Sequence of chain 1.A:
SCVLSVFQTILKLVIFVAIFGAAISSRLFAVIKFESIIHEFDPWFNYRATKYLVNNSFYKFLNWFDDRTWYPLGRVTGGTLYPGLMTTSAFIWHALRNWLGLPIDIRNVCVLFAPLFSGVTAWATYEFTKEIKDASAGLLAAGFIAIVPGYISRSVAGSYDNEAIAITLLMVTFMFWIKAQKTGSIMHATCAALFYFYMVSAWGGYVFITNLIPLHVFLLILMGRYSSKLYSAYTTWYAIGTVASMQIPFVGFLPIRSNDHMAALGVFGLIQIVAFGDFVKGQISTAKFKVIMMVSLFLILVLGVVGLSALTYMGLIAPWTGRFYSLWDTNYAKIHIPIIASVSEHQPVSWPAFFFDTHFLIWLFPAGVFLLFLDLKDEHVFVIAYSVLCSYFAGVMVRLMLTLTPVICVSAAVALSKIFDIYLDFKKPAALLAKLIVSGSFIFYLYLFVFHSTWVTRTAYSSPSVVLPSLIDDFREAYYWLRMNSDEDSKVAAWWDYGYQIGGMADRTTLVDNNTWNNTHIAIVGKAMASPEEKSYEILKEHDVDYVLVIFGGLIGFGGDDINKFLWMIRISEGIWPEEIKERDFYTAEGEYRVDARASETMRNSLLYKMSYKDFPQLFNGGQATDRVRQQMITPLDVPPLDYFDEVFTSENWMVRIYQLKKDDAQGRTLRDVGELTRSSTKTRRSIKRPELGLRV

A protein and the small-molecule ligand that binds it are described below.
Small molecule (SMILES): C[C@H](NC(=O)[C@H](CCN)NC(=O)[C@H](C)NC(=O)[C@@H](N)Cc1ccc(O)cc1)C(=O)N[C@H](C(=O)N[C@@H](CO)C(N)=O)[C@@H](C)O

Binding-site contacts:
Ligand atom CB contacts residue PHE46 of chain 1.A at 3.7 Å (hydrophobic).
Ligand atom CE1 contacts residue VAL403 of chain 1.A at 3.6 Å (hydrophobic).
Ligand atom C contacts residue SER347 of chain 1.A at 3.8 Å.
Ligand atom OG1 contacts residue TRP517 of chain 1.A at 3.3 Å.
Ligand atom O contacts residue TRP589 of chain 1.A at 2.9 Å (h-bond).
Ligand atom C contacts residue TRP517 of chain 1.A at 3.9 Å (hydrophobic).
Ligand atom ND contacts residue ASP47 of chain 1.A at 3.7 Å.
Ligand atom C contacts residue ASP518 of chain 1.A at 3.8 Å.
Ligand atom CA contacts residue ASP518 of chain 1.A at 3.6 Å.
Ligand atom OG1 contacts residue TRP516 of chain 1.A at 3.3 Å (h-bond).
Ligand atom O contacts residue TRP517 of chain 1.A at 3.2 Å.
Ligand atom OG contacts residue SER347 of chain 1.A at 2.9 Å (h-bond).
Ligand atom O contacts residue ASN535 of chain 1.A at 2.9 Å (h-bond).
Ligand atom O contacts residue ARG159 of chain 1.A at 3.9 Å.
Ligand atom CB contacts residue SER347 of chain 1.A at 3.5 Å.
Ligand atom O contacts residue SER349 of chain 1.A at 3.6 Å (h-bond).
Ligand atom CD1 contacts residue 3231 of chain 1.X at 3.7 Å.
Ligand atom N contacts residue ASN585 of chain 1.A at 3.9 Å.
Ligand atom CB contacts residue GLU45 of chain 1.A at 4.0 Å.
Ligand atom CA contacts residue SER347 of chain 1.A at 3.7 Å.
Ligand atom N contacts residue 3231 of chain 1.X at 1.4 Å.
Ligand atom C contacts residue 3231 of chain 1.X at 3.7 Å.
Ligand atom OG1 contacts residue ASP518 of chain 1.A at 3.0 Å (salt-bridge).
Ligand atom CB contacts residue 3231 of chain 1.X at 3.5 Å.
Ligand atom CA contacts residue 3231 of chain 1.X at 2.6 Å.
Ligand atom O contacts residue VAL348 of chain 1.A at 3.5 Å.
Ligand atom CB contacts residue ASP47 of chain 1.A at 3.6 Å.
Ligand atom CD2 contacts residue 3231 of chain 1.X at 3.8 Å.
Ligand atom CZ contacts residue VAL403 of chain 1.A at 3.9 Å (hydrophobic).
Ligand atom CG2 contacts residue TRP589 of chain 1.A at 3.6 Å (hydrophobic).
Ligand atom CA contacts residue SER347 of chain 1.A at 3.8 Å.
Ligand atom O contacts residue LYS586 of chain 1.A at 3.2 Å.
Ligand atom ND contacts residue ASN535 of chain 1.A at 3.5 Å (h-bond).
Ligand atom N contacts residue ASP518 of chain 1.A at 3.1 Å (salt-bridge).
Ligand atom N contacts residue VAL348 of chain 1.A at 4.0 Å.
Ligand atom CB contacts residue ASP518 of chain 1.A at 3.2 Å.
Ligand atom N contacts residue SER347 of chain 1.A at 2.9 Å (h-bond).
Ligand atom CA contacts residue ASP518 of chain 1.A at 3.7 Å.
Ligand atom CG contacts residue 3231 of chain 1.X at 3.4 Å.
Ligand atom CD1 contacts residue VAL403 of chain 1.A at 3.8 Å (hydrophobic).